Sequence of chain 23.C:
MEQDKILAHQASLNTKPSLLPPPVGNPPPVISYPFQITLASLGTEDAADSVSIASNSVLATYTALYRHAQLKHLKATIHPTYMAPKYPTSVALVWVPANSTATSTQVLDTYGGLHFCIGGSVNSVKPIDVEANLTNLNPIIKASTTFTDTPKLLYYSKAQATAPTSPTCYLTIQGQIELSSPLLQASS

Sequence of chain 22.C:
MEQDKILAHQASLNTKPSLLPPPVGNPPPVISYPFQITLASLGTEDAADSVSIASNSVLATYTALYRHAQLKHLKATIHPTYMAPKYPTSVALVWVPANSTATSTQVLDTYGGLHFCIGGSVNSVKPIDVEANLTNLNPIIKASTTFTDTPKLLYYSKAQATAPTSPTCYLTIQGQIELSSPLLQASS

Sequence of chain 22.D:
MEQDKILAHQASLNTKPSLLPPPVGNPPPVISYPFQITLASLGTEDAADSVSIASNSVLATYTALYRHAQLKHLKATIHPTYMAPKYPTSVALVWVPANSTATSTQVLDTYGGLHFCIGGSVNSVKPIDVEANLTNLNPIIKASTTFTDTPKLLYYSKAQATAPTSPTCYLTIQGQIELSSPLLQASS

Binding-site contacts:
Ligand atom O2' contacts residue TRP95 of chain 22.C at 2.5 Å.
Ligand atom C2 contacts residue GLY113 of chain 22.C at 2.8 Å.
Ligand atom O2 contacts residue VAL94 of chain 22.C at 1.5 Å.
Ligand atom C4 contacts residue GLY113 of chain 22.C at 1.2 Å.
Ligand atom N3 contacts residue VAL94 of chain 22.C at 2.3 Å.
Ligand atom C2 contacts residue LEU93 of chain 22.C at 2.0 Å (hydrophobic).
Ligand atom N3 contacts residue LEU114 of chain 22.C at 2.9 Å (h-bond).
Ligand atom N1 contacts residue GLY112 of chain 22.C at 2.9 Å (h-bond).
Ligand atom N3 contacts residue GLY113 of chain 22.C at 2.1 Å.
Ligand atom N1 contacts residue GLY113 of chain 22.C at 2.8 Å.
Ligand atom C4' contacts residue TRP95 of chain 22.C at 3.0 Å (hydrophobic).
Ligand atom C6 contacts residue GLY113 of chain 22.C at 1.8 Å.
Ligand atom O3' contacts residue GLU131 of chain 22.C at 2.8 Å (salt-bridge).
Ligand atom O4 contacts residue LEU114 of chain 22.C at 2.8 Å (h-bond).
Ligand atom O4 contacts residue GLU131 of chain 22.C at 2.6 Å (salt-bridge).
Ligand atom OP1 contacts residue ASN136 of chain 22.C at 2.4 Å (h-bond).
Ligand atom C2 contacts residue VAL94 of chain 22.C at 1.7 Å (hydrophobic).
Ligand atom O4 contacts residue VAL107 of chain 22.C at 1.8 Å.
Ligand atom C1' contacts residue TRP95 of chain 22.C at 2.4 Å (hydrophobic).
Ligand atom C5 contacts residue VAL94 of chain 22.C at 2.5 Å (hydrophobic).
Ligand atom O5' contacts residue ASN133 of chain 22.C at 2.9 Å (h-bond).
Ligand atom O4 contacts residue GLY113 of chain 22.C at 2.0 Å.
Ligand atom O4' contacts residue TRP95 of chain 22.C at 2.8 Å (h-bond).
Ligand atom OP2 contacts residue ASN133 of chain 22.C at 2.5 Å.
Ligand atom O2 contacts residue LEU93 of chain 22.C at 1.9 Å (h-bond).
Ligand atom C5 contacts residue GLY113 of chain 22.C at 1.2 Å.
Ligand atom C6 contacts residue TYR111 of chain 22.C at 3.1 Å (hydrophobic).
Ligand atom C6 contacts residue GLY112 of chain 22.C at 2.2 Å.
Ligand atom O4' contacts residue VAL94 of chain 22.C at 2.7 Å.
Ligand atom C4 contacts residue LEU93 of chain 22.C at 2.9 Å (hydrophobic).
Ligand atom C4 contacts residue LEU114 of chain 22.C at 2.8 Å (hydrophobic).
Ligand atom C5 contacts residue GLY112 of chain 22.C at 2.6 Å.
Ligand atom C4 contacts residue VAL94 of chain 22.C at 2.8 Å (hydrophobic).
Ligand atom C6 contacts residue VAL94 of chain 22.C at 1.8 Å (hydrophobic).
Ligand atom C1' contacts residue VAL94 of chain 22.C at 2.6 Å (hydrophobic).
Ligand atom C5 contacts residue THR110 of chain 22.C at 2.9 Å.
Ligand atom N3 contacts residue LEU93 of chain 22.C at 1.6 Å (h-bond).
Ligand atom N3 contacts residue VAL107 of chain 22.C at 2.9 Å.
Ligand atom N1 contacts residue VAL94 of chain 22.C at 1.9 Å.
Ligand atom C4 contacts residue VAL107 of chain 22.C at 2.6 Å (hydrophobic).

This protein binds this small molecule.
Small molecule (SMILES): O=c1ccn([C@@H]2O[C@H](CO[P](=O)(O)O[C@H]3[C@@H](O)[C@H](n4ccc(=O)[nH]c4=O)O[C@@H]3COP(=O)(O)O)[C@@H](O)[C@H]2O)c(=O)[nH]1